Binding-site contacts:
Ligand atom O1 contacts residue ASP191 of chain 1.B at 3.4 Å (salt-bridge).
Ligand atom O2 contacts residue NAI1 of chain 1.G at 2.6 Å (h-bond).
Ligand atom O1 contacts residue NAI1 of chain 1.G at 3.1 Å.
Ligand atom O4 contacts residue TYR167 of chain 1.B at 4.1 Å.
Ligand atom C2 contacts residue GLU165 of chain 1.B at 4.0 Å.
Ligand atom C2 contacts residue LEU192 of chain 1.B at 4.1 Å (hydrophobic).
Ligand atom C4 contacts residue GLU165 of chain 1.B at 3.2 Å.
Ligand atom C4 contacts residue LEU192 of chain 1.B at 4.1 Å (hydrophobic).
Ligand atom O4 contacts residue HIS318 of chain 1.A at 3.9 Å.
Ligand atom O2 contacts residue HIS195 of chain 1.B at 3.3 Å (h-bond).
Ligand atom O3 contacts residue CYS261 of chain 1.B at 4.0 Å.
Ligand atom C6 contacts residue TYR167 of chain 1.B at 3.6 Å (hydrophobic).
Ligand atom C1 contacts residue HIS195 of chain 1.B at 3.7 Å.
Ligand atom O1 contacts residue LYS106 of chain 1.B at 2.8 Å (salt-bridge).
Ligand atom C2 contacts residue HIS195 of chain 1.B at 3.9 Å.
Ligand atom C5 contacts residue NAI1 of chain 1.G at 3.8 Å.
Ligand atom O5 contacts residue NAI1 of chain 1.G at 3.7 Å.
Ligand atom O2 contacts residue TYR135 of chain 1.B at 2.8 Å (h-bond).
Ligand atom C3 contacts residue NAI1 of chain 1.G at 4.0 Å.
Ligand atom C2 contacts residue TYR163 of chain 1.B at 3.4 Å (hydrophobic).
Ligand atom C2 contacts residue TYR135 of chain 1.B at 3.9 Å (hydrophobic).
Ligand atom O3 contacts residue TYR163 of chain 1.B at 3.1 Å (h-bond).
Ligand atom O2 contacts residue TYR163 of chain 1.B at 3.3 Å (h-bond).
Ligand atom C3 contacts residue HIS318 of chain 1.A at 3.4 Å.
Ligand atom C3 contacts residue TYR163 of chain 1.B at 3.9 Å (hydrophobic).
Ligand atom C1 contacts residue NAI1 of chain 1.G at 3.3 Å.
Ligand atom O5 contacts residue LYS106 of chain 1.B at 3.7 Å.
Ligand atom O1 contacts residue HIS195 of chain 1.B at 2.8 Å (h-bond).
Ligand atom C1 contacts residue LYS106 of chain 1.B at 3.6 Å.
Ligand atom C1 contacts residue ASP191 of chain 1.B at 3.6 Å.
Ligand atom O3 contacts residue TYR135 of chain 1.B at 3.3 Å (h-bond).
Ligand atom O4 contacts residue PHE17 of chain 1.B at 4.2 Å.
Ligand atom C2 contacts residue NAI1 of chain 1.G at 3.7 Å.
Ligand atom C3 contacts residue GLU165 of chain 1.B at 3.5 Å.
Ligand atom O5 contacts residue ASP191 of chain 1.B at 3.7 Å.
Ligand atom C3 contacts residue TYR135 of chain 1.B at 4.0 Å (hydrophobic).
Ligand atom O6 contacts residue ASP191 of chain 1.B at 4.1 Å.
Ligand atom O3 contacts residue GLU165 of chain 1.B at 2.4 Å (salt-bridge).
Ligand atom O3 contacts residue HIS318 of chain 1.A at 2.5 Å (h-bond).
Ligand atom O4 contacts residue GLU165 of chain 1.B at 2.7 Å (salt-bridge).

Sequence of chain 1.A:
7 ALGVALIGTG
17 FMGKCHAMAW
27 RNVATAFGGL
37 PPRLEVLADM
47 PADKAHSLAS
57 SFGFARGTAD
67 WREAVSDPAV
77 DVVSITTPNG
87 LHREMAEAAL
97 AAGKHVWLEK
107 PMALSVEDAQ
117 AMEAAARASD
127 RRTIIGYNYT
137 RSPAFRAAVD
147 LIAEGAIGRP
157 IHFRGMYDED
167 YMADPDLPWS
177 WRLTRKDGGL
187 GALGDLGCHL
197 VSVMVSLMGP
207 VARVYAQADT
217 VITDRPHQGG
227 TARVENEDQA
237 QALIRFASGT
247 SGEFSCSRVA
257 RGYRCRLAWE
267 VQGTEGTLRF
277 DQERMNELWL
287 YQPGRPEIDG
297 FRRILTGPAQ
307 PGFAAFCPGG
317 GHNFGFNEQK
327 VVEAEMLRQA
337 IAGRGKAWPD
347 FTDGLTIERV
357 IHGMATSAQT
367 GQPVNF

Sequence of chain 1.B:
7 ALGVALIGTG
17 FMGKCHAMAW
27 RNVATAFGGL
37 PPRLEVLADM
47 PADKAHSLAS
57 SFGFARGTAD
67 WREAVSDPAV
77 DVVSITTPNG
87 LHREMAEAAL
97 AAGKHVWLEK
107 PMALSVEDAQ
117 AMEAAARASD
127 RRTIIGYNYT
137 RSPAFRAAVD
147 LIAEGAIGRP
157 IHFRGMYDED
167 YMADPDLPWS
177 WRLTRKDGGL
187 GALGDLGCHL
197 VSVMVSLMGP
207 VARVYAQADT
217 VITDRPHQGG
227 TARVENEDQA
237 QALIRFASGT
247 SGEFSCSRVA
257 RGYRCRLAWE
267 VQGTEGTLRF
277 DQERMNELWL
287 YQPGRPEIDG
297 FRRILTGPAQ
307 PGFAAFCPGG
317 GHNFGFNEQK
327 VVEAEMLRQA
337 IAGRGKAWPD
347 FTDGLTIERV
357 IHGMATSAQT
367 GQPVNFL

A protein and the small-molecule ligand that binds it are described below.
Small molecule (SMILES): O=C1O[C@@H](CO)[C@H](O)[C@@H](O)[C@@H]1O